Sequence of chain 1.A:
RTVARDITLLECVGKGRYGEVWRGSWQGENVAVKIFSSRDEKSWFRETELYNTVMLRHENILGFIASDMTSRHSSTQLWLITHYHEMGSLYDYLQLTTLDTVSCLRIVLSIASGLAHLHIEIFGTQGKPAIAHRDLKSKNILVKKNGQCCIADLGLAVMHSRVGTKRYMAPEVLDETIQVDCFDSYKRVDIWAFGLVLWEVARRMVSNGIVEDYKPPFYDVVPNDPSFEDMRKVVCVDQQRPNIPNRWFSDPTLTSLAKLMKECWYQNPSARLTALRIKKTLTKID

The protein below binds the small molecule below.
Small molecule (SMILES): COc1cc(-c2cncc(-c3ccc(C4CCNCC4)cc3)c2C)cc(OC)c1OC

Binding-site contacts:
Ligand atom O30 contacts residue ARG8 of chain 1.A at 4.0 Å.
Ligand atom C28 contacts residue TRP29 of chain 1.A at 3.7 Å (hydrophobic).
Ligand atom N08 contacts residue Q5Z1 of chain 1.H at 4.2 Å.
Ligand atom C04 contacts residue VAL6 of chain 1.A at 3.5 Å (hydrophobic).
Ligand atom C12 contacts residue Q5Z1 of chain 1.H at 3.5 Å.
Ligand atom C06 contacts residue VAL6 of chain 1.A at 3.7 Å (hydrophobic).
Ligand atom C14 contacts residue ARG4 of chain 1.A at 4.2 Å.
Ligand atom C21 contacts residue ARG4 of chain 1.A at 3.6 Å.
Ligand atom C14 contacts residue Q5Z1 of chain 1.H at 3.9 Å.
Ligand atom C23 contacts residue VAL6 of chain 1.A at 4.1 Å (hydrophobic).
Ligand atom C20 contacts residue Q5Z1 of chain 1.H at 3.7 Å.
Ligand atom N08 contacts residue VAL6 of chain 1.A at 3.9 Å.
Ligand atom C29 contacts residue ARG8 of chain 1.A at 3.8 Å.
Ligand atom C31 contacts residue ILE84 of chain 1.A at 4.2 Å (hydrophobic).
Ligand atom N08 contacts residue ALA7 of chain 1.A at 4.0 Å.
Ligand atom C07 contacts residue VAL6 of chain 1.A at 3.5 Å (hydrophobic).
Ligand atom C04 contacts residue ARG8 of chain 1.A at 3.9 Å.
Ligand atom C13 contacts residue Q5Z1 of chain 1.H at 3.4 Å.
Ligand atom C17 contacts residue ARG4 of chain 1.A at 4.2 Å.
Ligand atom O02 contacts residue ARG8 of chain 1.A at 3.0 Å (salt-bridge).
Ligand atom C07 contacts residue TRP29 of chain 1.A at 4.0 Å (hydrophobic).
Ligand atom C16 contacts residue ARG4 of chain 1.A at 3.4 Å.
Ligand atom C03 contacts residue ARG8 of chain 1.A at 3.5 Å.
Ligand atom C22 contacts residue Q5Z1 of chain 1.H at 4.0 Å.
Ligand atom C05 contacts residue VAL6 of chain 1.A at 4.0 Å (hydrophobic).
Ligand atom C25 contacts residue TRP29 of chain 1.A at 4.2 Å (hydrophobic).
Ligand atom C21 contacts residue Q5Z1 of chain 1.H at 4.2 Å.
Ligand atom C31 contacts residue ALA69 of chain 1.A at 3.6 Å (hydrophobic).
Ligand atom C26 contacts residue ALA7 of chain 1.A at 4.2 Å (hydrophobic).
Ligand atom C15 contacts residue Q5Z1 of chain 1.H at 4.2 Å.
Ligand atom C22 contacts residue ARG4 of chain 1.A at 4.1 Å.
Ligand atom C17 contacts residue Q5Z1 of chain 1.H at 4.0 Å.
Ligand atom C09 contacts residue Q5Z1 of chain 1.H at 3.5 Å.
Ligand atom C11 contacts residue Q5Z1 of chain 1.H at 3.6 Å.
Ligand atom C25 contacts residue ALA7 of chain 1.A at 3.8 Å (hydrophobic).
Ligand atom C16 contacts residue Q5Z1 of chain 1.H at 4.0 Å.
Ligand atom C07 contacts residue ALA7 of chain 1.A at 3.5 Å (hydrophobic).
Ligand atom C10 contacts residue Q5Z1 of chain 1.H at 3.8 Å.
Ligand atom C01 contacts residue ARG8 of chain 1.A at 3.5 Å.
Ligand atom C05 contacts residue ALA7 of chain 1.A at 4.1 Å (hydrophobic).